Binding-site contacts:
Ligand atom C4 contacts residue ASN706 of chain 1.A at 4.3 Å.
Ligand atom C7 contacts residue SER705 of chain 1.A at 4.5 Å.
Ligand atom O5 contacts residue TYR793 of chain 1.B at 3.9 Å.
Ligand atom C2 contacts residue ASN706 of chain 1.A at 2.7 Å.
Ligand atom C7 contacts residue ASN706 of chain 1.A at 3.0 Å.
Ligand atom N2 contacts residue ASN706 of chain 1.A at 2.7 Å (h-bond).
Ligand atom C7 contacts residue ASN707 of chain 1.A at 4.2 Å.
Ligand atom C1 contacts residue ASN706 of chain 1.A at 1.5 Å.
Ligand atom O7 contacts residue ASN707 of chain 1.A at 3.7 Å.
Ligand atom C8 contacts residue ASN707 of chain 1.A at 4.5 Å.
Ligand atom C5 contacts residue ASN706 of chain 1.A at 3.6 Å.
Ligand atom C3 contacts residue ASN706 of chain 1.A at 3.9 Å.
Ligand atom O7 contacts residue SER705 of chain 1.A at 3.6 Å.
Ligand atom O5 contacts residue ASN706 of chain 1.A at 2.4 Å (h-bond).
Ligand atom O6 contacts residue TYR793 of chain 1.B at 3.9 Å.
Ligand atom C5 contacts residue TYR793 of chain 1.B at 4.2 Å (hydrophobic).
Ligand atom C8 contacts residue ASN706 of chain 1.A at 3.6 Å.
Ligand atom C6 contacts residue TYR793 of chain 1.B at 4.0 Å (hydrophobic).
Ligand atom O7 contacts residue ASN706 of chain 1.A at 3.4 Å (h-bond).

Sequence of chain 1.B:
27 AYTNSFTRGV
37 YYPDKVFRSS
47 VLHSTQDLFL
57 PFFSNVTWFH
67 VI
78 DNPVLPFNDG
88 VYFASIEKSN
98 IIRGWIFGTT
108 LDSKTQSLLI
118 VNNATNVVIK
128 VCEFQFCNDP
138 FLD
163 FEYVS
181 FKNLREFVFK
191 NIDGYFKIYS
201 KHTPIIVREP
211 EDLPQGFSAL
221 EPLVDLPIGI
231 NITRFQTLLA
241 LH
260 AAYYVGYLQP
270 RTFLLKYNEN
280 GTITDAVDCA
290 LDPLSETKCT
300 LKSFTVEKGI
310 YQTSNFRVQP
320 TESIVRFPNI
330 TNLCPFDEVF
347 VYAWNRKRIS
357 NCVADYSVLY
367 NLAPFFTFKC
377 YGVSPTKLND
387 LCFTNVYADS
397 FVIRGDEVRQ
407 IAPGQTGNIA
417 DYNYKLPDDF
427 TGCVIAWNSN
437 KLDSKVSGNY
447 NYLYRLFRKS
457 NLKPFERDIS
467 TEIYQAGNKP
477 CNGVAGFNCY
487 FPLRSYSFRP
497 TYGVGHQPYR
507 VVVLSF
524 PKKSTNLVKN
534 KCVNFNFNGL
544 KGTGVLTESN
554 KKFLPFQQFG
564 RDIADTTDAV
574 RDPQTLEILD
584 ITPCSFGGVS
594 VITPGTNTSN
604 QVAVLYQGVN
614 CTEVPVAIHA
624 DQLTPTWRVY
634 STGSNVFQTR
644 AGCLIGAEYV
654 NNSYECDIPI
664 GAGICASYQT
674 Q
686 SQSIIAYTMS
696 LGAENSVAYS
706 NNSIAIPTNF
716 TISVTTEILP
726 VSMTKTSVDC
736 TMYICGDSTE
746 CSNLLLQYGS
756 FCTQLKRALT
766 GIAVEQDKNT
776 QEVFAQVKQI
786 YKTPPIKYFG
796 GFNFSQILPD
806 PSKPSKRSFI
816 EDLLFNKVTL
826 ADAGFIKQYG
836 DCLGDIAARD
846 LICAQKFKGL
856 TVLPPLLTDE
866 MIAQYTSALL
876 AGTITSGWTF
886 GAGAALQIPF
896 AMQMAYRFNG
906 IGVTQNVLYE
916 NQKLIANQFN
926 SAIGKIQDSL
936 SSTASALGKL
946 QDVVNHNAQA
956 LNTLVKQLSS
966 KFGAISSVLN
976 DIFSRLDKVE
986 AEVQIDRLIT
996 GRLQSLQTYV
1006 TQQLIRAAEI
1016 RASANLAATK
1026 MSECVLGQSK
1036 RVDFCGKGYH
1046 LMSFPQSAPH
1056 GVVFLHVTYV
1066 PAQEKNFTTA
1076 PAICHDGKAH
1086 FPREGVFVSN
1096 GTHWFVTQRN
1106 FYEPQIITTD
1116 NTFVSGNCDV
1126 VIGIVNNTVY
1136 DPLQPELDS

Sequence of chain 1.A:
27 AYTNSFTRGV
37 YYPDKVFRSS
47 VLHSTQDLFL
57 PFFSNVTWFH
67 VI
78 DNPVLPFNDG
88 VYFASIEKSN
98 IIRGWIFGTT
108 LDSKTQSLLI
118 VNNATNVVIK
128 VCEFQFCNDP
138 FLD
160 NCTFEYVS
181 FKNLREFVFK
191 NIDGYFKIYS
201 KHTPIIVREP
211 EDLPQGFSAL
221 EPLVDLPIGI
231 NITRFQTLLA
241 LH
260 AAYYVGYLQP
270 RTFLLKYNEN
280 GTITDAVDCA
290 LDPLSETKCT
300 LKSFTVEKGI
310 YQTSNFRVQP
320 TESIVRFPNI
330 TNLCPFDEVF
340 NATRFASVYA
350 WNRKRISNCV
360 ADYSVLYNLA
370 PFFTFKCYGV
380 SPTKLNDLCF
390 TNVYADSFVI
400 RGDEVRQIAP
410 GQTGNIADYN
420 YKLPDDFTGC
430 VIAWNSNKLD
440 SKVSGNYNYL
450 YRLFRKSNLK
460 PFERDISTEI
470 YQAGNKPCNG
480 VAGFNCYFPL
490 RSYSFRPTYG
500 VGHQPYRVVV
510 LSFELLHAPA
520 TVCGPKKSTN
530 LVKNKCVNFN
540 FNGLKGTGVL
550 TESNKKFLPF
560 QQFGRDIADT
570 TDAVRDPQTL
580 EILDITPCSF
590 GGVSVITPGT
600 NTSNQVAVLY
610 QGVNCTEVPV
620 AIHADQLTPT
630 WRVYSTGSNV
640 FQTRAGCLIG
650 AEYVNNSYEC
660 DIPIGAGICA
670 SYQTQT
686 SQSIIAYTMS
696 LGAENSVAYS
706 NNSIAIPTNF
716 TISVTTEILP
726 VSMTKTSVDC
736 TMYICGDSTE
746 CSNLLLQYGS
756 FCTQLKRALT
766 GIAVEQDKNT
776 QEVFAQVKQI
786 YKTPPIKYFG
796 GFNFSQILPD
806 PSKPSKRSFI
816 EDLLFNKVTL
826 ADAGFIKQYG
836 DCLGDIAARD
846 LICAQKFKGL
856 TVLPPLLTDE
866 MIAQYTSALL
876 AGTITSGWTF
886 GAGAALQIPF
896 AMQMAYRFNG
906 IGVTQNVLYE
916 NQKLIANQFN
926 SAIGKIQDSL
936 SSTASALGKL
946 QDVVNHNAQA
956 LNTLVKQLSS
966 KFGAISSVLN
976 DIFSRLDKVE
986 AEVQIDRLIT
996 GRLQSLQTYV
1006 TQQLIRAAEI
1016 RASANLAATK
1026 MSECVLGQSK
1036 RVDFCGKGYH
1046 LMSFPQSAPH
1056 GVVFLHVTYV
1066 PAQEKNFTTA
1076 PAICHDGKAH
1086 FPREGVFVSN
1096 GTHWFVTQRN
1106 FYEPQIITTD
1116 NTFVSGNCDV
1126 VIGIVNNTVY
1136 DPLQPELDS

This small molecule binds to this protein.
Small molecule (SMILES): CC(=O)N[C@@H]1[C@@H](O)[C@H](O)[C@@H](CO)O[C@H]1O